Sequence of chain 1.C:
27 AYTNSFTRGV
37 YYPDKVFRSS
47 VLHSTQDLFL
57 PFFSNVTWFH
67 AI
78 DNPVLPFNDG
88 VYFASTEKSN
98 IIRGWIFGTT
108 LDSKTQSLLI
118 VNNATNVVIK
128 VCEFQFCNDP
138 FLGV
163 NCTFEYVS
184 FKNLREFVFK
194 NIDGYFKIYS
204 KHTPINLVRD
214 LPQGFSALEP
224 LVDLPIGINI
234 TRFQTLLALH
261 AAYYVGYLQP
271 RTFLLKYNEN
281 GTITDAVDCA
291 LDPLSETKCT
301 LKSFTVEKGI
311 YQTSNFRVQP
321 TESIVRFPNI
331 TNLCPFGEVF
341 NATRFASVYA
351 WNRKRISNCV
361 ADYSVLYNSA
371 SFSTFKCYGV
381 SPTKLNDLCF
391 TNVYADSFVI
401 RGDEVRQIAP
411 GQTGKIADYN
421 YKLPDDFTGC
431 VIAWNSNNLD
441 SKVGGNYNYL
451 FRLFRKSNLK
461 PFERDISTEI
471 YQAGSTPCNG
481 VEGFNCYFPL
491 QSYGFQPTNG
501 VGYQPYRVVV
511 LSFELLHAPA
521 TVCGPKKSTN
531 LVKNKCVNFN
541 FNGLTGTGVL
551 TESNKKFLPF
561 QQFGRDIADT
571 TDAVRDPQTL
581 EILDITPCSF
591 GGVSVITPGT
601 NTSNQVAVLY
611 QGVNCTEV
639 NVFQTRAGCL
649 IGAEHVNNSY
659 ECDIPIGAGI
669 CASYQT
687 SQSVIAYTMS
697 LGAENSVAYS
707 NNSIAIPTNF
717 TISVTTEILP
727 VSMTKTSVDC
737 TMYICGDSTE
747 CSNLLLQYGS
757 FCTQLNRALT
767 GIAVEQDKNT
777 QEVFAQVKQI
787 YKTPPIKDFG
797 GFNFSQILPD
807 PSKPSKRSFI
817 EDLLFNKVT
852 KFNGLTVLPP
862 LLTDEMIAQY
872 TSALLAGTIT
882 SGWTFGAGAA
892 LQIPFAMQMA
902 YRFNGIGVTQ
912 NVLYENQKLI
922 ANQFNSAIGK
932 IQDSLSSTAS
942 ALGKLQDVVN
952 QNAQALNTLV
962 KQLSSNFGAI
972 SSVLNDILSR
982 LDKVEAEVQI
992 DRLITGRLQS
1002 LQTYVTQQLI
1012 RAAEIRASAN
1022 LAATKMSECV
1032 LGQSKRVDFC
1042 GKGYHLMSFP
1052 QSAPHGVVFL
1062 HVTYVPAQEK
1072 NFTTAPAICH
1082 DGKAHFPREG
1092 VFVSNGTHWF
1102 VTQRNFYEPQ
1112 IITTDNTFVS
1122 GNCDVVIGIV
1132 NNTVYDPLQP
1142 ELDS

Binding-site contacts:
Ligand atom N2 contacts residue ASN614 of chain 1.C at 3.0 Å (h-bond).
Ligand atom C3 contacts residue ASN614 of chain 1.C at 3.8 Å.
Ligand atom C2 contacts residue ASN614 of chain 1.C at 2.5 Å.
Ligand atom C5 contacts residue ASN614 of chain 1.C at 3.7 Å.
Ligand atom C1 contacts residue ASN614 of chain 1.C at 1.4 Å.
Ligand atom O5 contacts residue ASN614 of chain 1.C at 2.3 Å (h-bond).
Ligand atom O7 contacts residue ASN614 of chain 1.C at 3.6 Å.
Ligand atom C1 contacts residue THR616 of chain 1.C at 3.9 Å.
Ligand atom C7 contacts residue ASN614 of chain 1.C at 3.5 Å.
Ligand atom C5 contacts residue THR616 of chain 1.C at 3.9 Å.
Ligand atom O5 contacts residue THR616 of chain 1.C at 3.1 Å (h-bond).
Ligand atom C6 contacts residue THR616 of chain 1.C at 4.0 Å.
Ligand atom O6 contacts residue THR616 of chain 1.C at 2.9 Å (h-bond).
Ligand atom C4 contacts residue ASN614 of chain 1.C at 4.2 Å.

The protein below binds the small molecule below.
Small molecule (SMILES): CC(=O)N[C@@H]1[C@@H](O)[C@H](O)[C@@H](CO)O[C@H]1O